The protein below binds the small molecule below.
Small molecule (SMILES): C[C@@H]1CCO[C@H]2Cn3cc(C(=O)NCc4ccc(F)cc4F)c(=O)c(O)c3C(=O)N12

Binding-site contacts:
Ligand atom OAD contacts residue MG1 of chain 1.N at 1.8 Å.
Ligand atom CAY contacts residue MG1 of chain 1.M at 3.7 Å.
Ligand atom CAT contacts residue GLN222 of chain 1.A at 4.0 Å.
Ligand atom OAQ contacts residue TYR219 of chain 1.A at 3.5 Å.
Ligand atom CAY contacts residue ASP192 of chain 1.A at 3.8 Å.
Ligand atom CAT contacts residue PRO221 of chain 1.A at 3.8 Å (hydrophobic).
Ligand atom FAG contacts residue PRO221 of chain 1.A at 3.9 Å.
Ligand atom CAR contacts residue PRO221 of chain 1.A at 3.8 Å (hydrophobic).
Ligand atom CAZ contacts residue MG1 of chain 1.N at 2.6 Å.
Ligand atom CAM contacts residue GLY194 of chain 1.A at 3.7 Å.
Ligand atom CAX contacts residue MG1 of chain 1.N at 4.0 Å.
Ligand atom OAE contacts residue GLU228 of chain 1.A at 3.6 Å (salt-bridge).
Ligand atom FAG contacts residue GLU228 of chain 1.A at 3.1 Å.
Ligand atom CAZ contacts residue GLU228 of chain 1.A at 3.7 Å.
Ligand atom OAE contacts residue MG1 of chain 1.M at 2.1 Å.
Ligand atom OAE contacts residue LYS224 of chain 1.A at 3.8 Å.
Ligand atom CAL contacts residue TYR219 of chain 1.A at 3.9 Å (hydrophobic).
Ligand atom OAE contacts residue MG1 of chain 1.N at 2.3 Å.
Ligand atom OAD contacts residue ASP140 of chain 1.A at 3.8 Å.
Ligand atom NBC contacts residue ASP192 of chain 1.A at 3.5 Å (salt-bridge).
Ligand atom OAC contacts residue ASP192 of chain 1.A at 2.6 Å (salt-bridge).
Ligand atom CAW contacts residue MG1 of chain 1.N at 2.8 Å.
Ligand atom OAC contacts residue MG1 of chain 1.M at 2.1 Å.
Ligand atom OAC contacts residue ASP140 of chain 1.A at 4.0 Å.
Ligand atom CAM contacts residue ASP192 of chain 1.A at 3.4 Å.
Ligand atom OAE contacts residue ASP192 of chain 1.A at 3.5 Å (salt-bridge).
Ligand atom OAD contacts residue GLU228 of chain 1.A at 2.8 Å (salt-bridge).
Ligand atom OAB contacts residue PRO221 of chain 1.A at 3.7 Å.
Ligand atom CAW contacts residue ASP192 of chain 1.A at 4.0 Å.
Ligand atom CAU contacts residue PRO221 of chain 1.A at 3.5 Å (hydrophobic).
Ligand atom CAW contacts residue GLU228 of chain 1.A at 4.0 Å.
Ligand atom CAW contacts residue MG1 of chain 1.M at 3.2 Å.
Ligand atom OAE contacts residue ASP140 of chain 1.A at 2.9 Å (salt-bridge).
Ligand atom CAX contacts residue PRO221 of chain 1.A at 4.0 Å (hydrophobic).
Ligand atom CAH contacts residue GLN222 of chain 1.A at 4.0 Å.
Ligand atom FAF contacts residue GLN222 of chain 1.A at 3.1 Å.
Ligand atom CBA contacts residue ASP192 of chain 1.A at 3.6 Å.
Ligand atom CAJ contacts residue PRO221 of chain 1.A at 3.3 Å (hydrophobic).
Ligand atom CAS contacts residue ASP192 of chain 1.A at 3.0 Å.
Ligand atom CAS contacts residue MG1 of chain 1.M at 3.1 Å.

Sequence of chain 1.A:
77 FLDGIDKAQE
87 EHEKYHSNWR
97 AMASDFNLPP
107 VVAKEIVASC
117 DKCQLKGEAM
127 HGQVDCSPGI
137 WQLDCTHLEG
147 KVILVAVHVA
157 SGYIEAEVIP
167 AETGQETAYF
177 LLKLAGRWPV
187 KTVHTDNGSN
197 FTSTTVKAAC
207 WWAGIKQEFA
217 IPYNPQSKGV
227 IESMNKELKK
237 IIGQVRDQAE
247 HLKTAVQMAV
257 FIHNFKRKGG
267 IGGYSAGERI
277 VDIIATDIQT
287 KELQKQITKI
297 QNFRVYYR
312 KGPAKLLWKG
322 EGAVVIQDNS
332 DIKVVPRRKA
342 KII